Sequence of chain 1.B:
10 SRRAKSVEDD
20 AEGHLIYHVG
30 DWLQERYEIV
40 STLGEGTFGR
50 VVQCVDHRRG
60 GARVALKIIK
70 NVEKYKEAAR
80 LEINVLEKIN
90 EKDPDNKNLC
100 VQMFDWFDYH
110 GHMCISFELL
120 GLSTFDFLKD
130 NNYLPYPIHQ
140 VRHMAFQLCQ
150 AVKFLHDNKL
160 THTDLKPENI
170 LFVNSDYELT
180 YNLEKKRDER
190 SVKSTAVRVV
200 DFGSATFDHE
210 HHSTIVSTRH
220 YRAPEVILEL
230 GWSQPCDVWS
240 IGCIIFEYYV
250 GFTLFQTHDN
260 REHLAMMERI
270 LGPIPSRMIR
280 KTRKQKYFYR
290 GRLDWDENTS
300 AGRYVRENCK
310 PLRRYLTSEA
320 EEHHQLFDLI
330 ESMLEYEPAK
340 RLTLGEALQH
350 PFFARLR

The protein below binds the small molecule below.
Small molecule (SMILES): CNc1nc(NCc2ncccn2)c2c(-c3ccc4ncccc4c3)c[nH]c2n1

Binding-site contacts:
Ligand atom C3 contacts residue GLY120 of chain 1.B at 3.9 Å.
Ligand atom C19 contacts residue ALA64 of chain 1.B at 3.7 Å (hydrophobic).
Ligand atom C16 contacts residue PHE116 of chain 1.B at 3.6 Å (hydrophobic).
Ligand atom C5 contacts residue LEU170 of chain 1.B at 3.5 Å (hydrophobic).
Ligand atom C16 contacts residue VAL100 of chain 1.B at 3.9 Å (hydrophobic).
Ligand atom N17 contacts residue LEU119 of chain 1.B at 3.7 Å.
Ligand atom C3 contacts residue LEU119 of chain 1.B at 3.5 Å (hydrophobic).
Ligand atom C30 contacts residue VAL199 of chain 1.B at 3.7 Å (hydrophobic).
Ligand atom N25 contacts residue ASP200 of chain 1.B at 3.8 Å.
Ligand atom N2 contacts residue LEU42 of chain 1.B at 3.6 Å.
Ligand atom N20 contacts residue LEU119 of chain 1.B at 3.0 Å (h-bond).
Ligand atom C26 contacts residue LYS66 of chain 1.B at 3.8 Å.
Ligand atom N2 contacts residue LEU119 of chain 1.B at 2.7 Å (h-bond).
Ligand atom C16 contacts residue GLU117 of chain 1.B at 3.9 Å.
Ligand atom C12 contacts residue VAL50 of chain 1.B at 3.8 Å (hydrophobic).
Ligand atom C3 contacts residue LEU42 of chain 1.B at 3.8 Å (hydrophobic).
Ligand atom N17 contacts residue ALA64 of chain 1.B at 3.8 Å.
Ligand atom C10 contacts residue GLU44 of chain 1.B at 3.6 Å.
Ligand atom C27 contacts residue ASN168 of chain 1.B at 3.6 Å.
Ligand atom C29 contacts residue VAL199 of chain 1.B at 3.5 Å (hydrophobic).
Ligand atom C19 contacts residue LEU119 of chain 1.B at 3.8 Å (hydrophobic).
Ligand atom C14 contacts residue LEU170 of chain 1.B at 3.6 Å (hydrophobic).
Ligand atom N9 contacts residue GLY43 of chain 1.B at 3.7 Å.
Ligand atom C26 contacts residue ASP200 of chain 1.B at 3.6 Å.
Ligand atom N17 contacts residue GLU117 of chain 1.B at 2.9 Å (salt-bridge).
Ligand atom C1 contacts residue GLY120 of chain 1.B at 3.0 Å.
Ligand atom C19 contacts residue GLU117 of chain 1.B at 3.8 Å.
Ligand atom C11 contacts residue GLU44 of chain 1.B at 3.2 Å.
Ligand atom C24 contacts residue LYS66 of chain 1.B at 3.8 Å.
Ligand atom N2 contacts residue GLY120 of chain 1.B at 3.4 Å (h-bond).
Ligand atom C10 contacts residue GLY43 of chain 1.B at 3.5 Å.
Ligand atom N6 contacts residue VAL50 of chain 1.B at 3.9 Å.
Ligand atom N13 contacts residue VAL50 of chain 1.B at 3.7 Å.
Ligand atom C23 contacts residue LYS66 of chain 1.B at 3.8 Å.
Ligand atom N4 contacts residue LEU170 of chain 1.B at 3.7 Å.
Ligand atom C19 contacts residue LEU170 of chain 1.B at 3.9 Å (hydrophobic).
Ligand atom N25 contacts residue LYS66 of chain 1.B at 3.0 Å (salt-bridge).
Ligand atom C1 contacts residue LEU119 of chain 1.B at 3.4 Å (hydrophobic).
Ligand atom C22 contacts residue PHE116 of chain 1.B at 3.8 Å (hydrophobic).
Ligand atom C28 contacts residue VAL199 of chain 1.B at 3.5 Å (hydrophobic).